The protein below binds the small molecule below.
Small molecule (SMILES): O=C(CCl)Nc1ccc(/N=N/c2ccc(S(=O)(=O)O)cc2)cc1S(=O)(=O)O

Binding-site contacts:
Ligand atom C contacts residue ASP47 of chain 1.A at 3.7 Å.
Ligand atom C4 contacts residue LEU51 of chain 1.A at 3.9 Å (hydrophobic).
Ligand atom O4 contacts residue ASP47 of chain 1.A at 3.4 Å.
Ligand atom C12 contacts residue LEU51 of chain 1.A at 3.7 Å (hydrophobic).
Ligand atom O1 contacts residue ASP104 of chain 1.A at 3.8 Å.
Ligand atom N contacts residue GLN44 of chain 1.A at 3.6 Å.
Ligand atom C7 contacts residue DMS1 of chain 1.G at 3.9 Å.
Ligand atom C1 contacts residue ASP47 of chain 1.A at 3.2 Å.
Ligand atom C7 contacts residue ILE105 of chain 1.A at 3.9 Å (hydrophobic).
Ligand atom O4 contacts residue LYS50 of chain 1.A at 3.6 Å.
Ligand atom C9 contacts residue ILE105 of chain 1.A at 3.7 Å (hydrophobic).
Ligand atom S contacts residue ILE105 of chain 1.A at 3.9 Å.
Ligand atom C6 contacts residue ILE105 of chain 1.A at 3.9 Å (hydrophobic).
Ligand atom C5 contacts residue TRP40 of chain 1.A at 3.8 Å (hydrophobic).
Ligand atom CL contacts residue GLN44 of chain 1.A at 3.6 Å.
Ligand atom C3 contacts residue PRO41 of chain 1.A at 3.6 Å (hydrophobic).
Ligand atom N contacts residue ASP47 of chain 1.A at 3.2 Å (salt-bridge).
Ligand atom C11 contacts residue TRP40 of chain 1.A at 3.8 Å (hydrophobic).
Ligand atom CL contacts residue PRO45 of chain 1.A at 2.8 Å.
Ligand atom C contacts residue GLN44 of chain 1.A at 3.1 Å.
Ligand atom N1 contacts residue LEU51 of chain 1.A at 3.8 Å.
Ligand atom C contacts residue PRO45 of chain 1.A at 3.2 Å (hydrophobic).
Ligand atom C2 contacts residue GLN44 of chain 1.A at 3.9 Å.
Ligand atom O1 contacts residue ILE105 of chain 1.A at 3.1 Å (h-bond).
Ligand atom C1 contacts residue GLN44 of chain 1.A at 3.7 Å.
Ligand atom N contacts residue PRO45 of chain 1.A at 3.0 Å (h-bond).
Ligand atom C12 contacts residue TRP40 of chain 1.A at 3.7 Å (hydrophobic).
Ligand atom N1 contacts residue TRP40 of chain 1.A at 3.6 Å.
Ligand atom C1 contacts residue PRO45 of chain 1.A at 3.1 Å (hydrophobic).
Ligand atom C3 contacts residue GLN44 of chain 1.A at 3.8 Å.
Ligand atom O contacts residue GLN44 of chain 1.A at 2.9 Å.
Ligand atom N2 contacts residue PRO41 of chain 1.A at 4.0 Å.
Ligand atom N contacts residue VAL46 of chain 1.A at 3.9 Å.
Ligand atom C4 contacts residue PRO41 of chain 1.A at 3.4 Å (hydrophobic).
Ligand atom C8 contacts residue ILE105 of chain 1.A at 3.4 Å (hydrophobic).
Ligand atom C5 contacts residue LEU51 of chain 1.A at 3.8 Å (hydrophobic).
Ligand atom O3 contacts residue ASP104 of chain 1.A at 3.2 Å.
Ligand atom C2 contacts residue ASP47 of chain 1.A at 3.9 Å.
Ligand atom C3 contacts residue VAL46 of chain 1.A at 3.9 Å (hydrophobic).
Ligand atom O3 contacts residue ILE105 of chain 1.A at 3.7 Å.

Sequence of chain 1.A:
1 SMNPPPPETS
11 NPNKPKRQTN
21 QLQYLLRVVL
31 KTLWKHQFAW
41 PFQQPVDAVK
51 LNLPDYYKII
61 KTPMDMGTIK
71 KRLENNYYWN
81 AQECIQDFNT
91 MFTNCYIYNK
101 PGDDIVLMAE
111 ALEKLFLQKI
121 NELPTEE